Sequence of chain 1.B:
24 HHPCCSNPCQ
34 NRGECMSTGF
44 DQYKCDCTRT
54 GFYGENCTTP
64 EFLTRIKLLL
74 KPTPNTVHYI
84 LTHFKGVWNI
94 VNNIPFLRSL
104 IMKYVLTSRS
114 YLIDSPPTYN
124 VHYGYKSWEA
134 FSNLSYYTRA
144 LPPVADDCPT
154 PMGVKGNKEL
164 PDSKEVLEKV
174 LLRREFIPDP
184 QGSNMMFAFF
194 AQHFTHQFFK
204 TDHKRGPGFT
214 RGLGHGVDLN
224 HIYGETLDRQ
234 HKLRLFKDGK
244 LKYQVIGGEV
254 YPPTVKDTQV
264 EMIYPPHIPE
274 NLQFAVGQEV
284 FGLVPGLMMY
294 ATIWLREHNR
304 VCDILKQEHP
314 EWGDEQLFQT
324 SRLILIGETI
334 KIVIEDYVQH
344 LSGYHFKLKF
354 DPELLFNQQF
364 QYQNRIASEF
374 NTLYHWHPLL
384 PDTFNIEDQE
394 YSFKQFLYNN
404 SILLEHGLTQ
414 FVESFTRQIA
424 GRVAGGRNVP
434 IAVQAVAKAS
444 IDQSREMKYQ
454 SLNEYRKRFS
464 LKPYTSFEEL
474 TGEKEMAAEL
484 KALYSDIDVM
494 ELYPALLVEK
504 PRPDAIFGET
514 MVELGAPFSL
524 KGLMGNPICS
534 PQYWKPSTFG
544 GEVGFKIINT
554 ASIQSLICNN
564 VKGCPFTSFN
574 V

Binding-site contacts:
Ligand atom O5 contacts residue PHE212 of chain 1.B at 4.4 Å.
Ligand atom C8 contacts residue ARG208 of chain 1.B at 2.6 Å.
Ligand atom N2 contacts residue ARG208 of chain 1.B at 4.3 Å.
Ligand atom O6 contacts residue ASP231 of chain 1.A at 2.8 Å (salt-bridge).
Ligand atom C1 contacts residue ARG208 of chain 1.B at 4.0 Å.
Ligand atom C5 contacts residue LEU230 of chain 1.A at 4.3 Å (hydrophobic).
Ligand atom C5 contacts residue PHE212 of chain 1.B at 4.1 Å (hydrophobic).
Ligand atom C1 contacts residue GLU132 of chain 1.B at 3.6 Å.
Ligand atom O5 contacts residue TYR139 of chain 1.B at 3.6 Å.
Ligand atom C7 contacts residue ASN136 of chain 1.B at 3.7 Å.
Ligand atom C4 contacts residue LEU230 of chain 1.A at 4.0 Å (hydrophobic).
Ligand atom C1 contacts residue LEU230 of chain 1.A at 4.4 Å (hydrophobic).
Ligand atom C5 contacts residue ARG208 of chain 1.B at 4.1 Å.
Ligand atom O5 contacts residue GLU132 of chain 1.B at 3.5 Å (salt-bridge).
Ligand atom C2 contacts residue ASN136 of chain 1.B at 2.5 Å.
Ligand atom O3 contacts residue LEU230 of chain 1.A at 4.3 Å.
Ligand atom O7 contacts residue LEU230 of chain 1.A at 3.8 Å.
Ligand atom C1 contacts residue ASN136 of chain 1.B at 1.4 Å.
Ligand atom C5 contacts residue ASN136 of chain 1.B at 3.6 Å.
Ligand atom O6 contacts residue TYR139 of chain 1.B at 3.7 Å.
Ligand atom C6 contacts residue ASP231 of chain 1.A at 3.2 Å.
Ligand atom O4 contacts residue ARG208 of chain 1.B at 3.0 Å (salt-bridge).
Ligand atom O7 contacts residue ASN136 of chain 1.B at 3.9 Å.
Ligand atom C6 contacts residue LEU230 of chain 1.A at 4.4 Å (hydrophobic).
Ligand atom N2 contacts residue ASN136 of chain 1.B at 3.0 Å (h-bond).
Ligand atom C4 contacts residue ASN136 of chain 1.B at 4.2 Å.
Ligand atom C6 contacts residue TYR139 of chain 1.B at 3.8 Å (hydrophobic).
Ligand atom C1 contacts residue TYR139 of chain 1.B at 4.2 Å (hydrophobic).
Ligand atom C6 contacts residue PHE212 of chain 1.B at 3.8 Å (hydrophobic).
Ligand atom O6 contacts residue LEU230 of chain 1.A at 3.9 Å.
Ligand atom C2 contacts residue GLU132 of chain 1.B at 4.2 Å.
Ligand atom O7 contacts residue ARG208 of chain 1.B at 4.2 Å.
Ligand atom C3 contacts residue ASN136 of chain 1.B at 3.8 Å.
Ligand atom O5 contacts residue LEU230 of chain 1.A at 4.2 Å.
Ligand atom C3 contacts residue ARG208 of chain 1.B at 3.9 Å.
Ligand atom C2 contacts residue ARG208 of chain 1.B at 4.0 Å.
Ligand atom O5 contacts residue ASN136 of chain 1.B at 2.3 Å (h-bond).
Ligand atom C2 contacts residue LEU230 of chain 1.A at 4.4 Å (hydrophobic).
Ligand atom C4 contacts residue ARG208 of chain 1.B at 3.8 Å.
Ligand atom C7 contacts residue ARG208 of chain 1.B at 3.7 Å.

Sequence of chain 1.A:
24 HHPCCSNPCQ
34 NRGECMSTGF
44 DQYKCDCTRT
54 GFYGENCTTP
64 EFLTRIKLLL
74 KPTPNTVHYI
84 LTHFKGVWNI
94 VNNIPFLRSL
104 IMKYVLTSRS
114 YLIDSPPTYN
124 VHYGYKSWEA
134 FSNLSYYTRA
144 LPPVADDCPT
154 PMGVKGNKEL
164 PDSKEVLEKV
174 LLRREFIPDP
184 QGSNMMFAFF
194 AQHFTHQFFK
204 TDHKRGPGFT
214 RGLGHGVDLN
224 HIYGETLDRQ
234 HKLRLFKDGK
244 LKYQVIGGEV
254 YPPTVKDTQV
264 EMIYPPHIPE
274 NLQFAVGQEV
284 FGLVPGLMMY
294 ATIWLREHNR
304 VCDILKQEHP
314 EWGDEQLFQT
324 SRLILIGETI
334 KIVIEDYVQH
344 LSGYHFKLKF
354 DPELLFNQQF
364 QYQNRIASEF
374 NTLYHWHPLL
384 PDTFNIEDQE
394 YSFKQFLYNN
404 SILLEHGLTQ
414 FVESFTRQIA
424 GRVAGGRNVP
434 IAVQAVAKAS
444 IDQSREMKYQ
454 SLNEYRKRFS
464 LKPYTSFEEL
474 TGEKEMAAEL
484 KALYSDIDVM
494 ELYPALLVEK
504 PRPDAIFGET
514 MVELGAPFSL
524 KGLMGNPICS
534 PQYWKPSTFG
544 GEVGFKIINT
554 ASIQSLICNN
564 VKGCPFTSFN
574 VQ

This small molecule binds to this protein.
Small molecule (SMILES): CC(=O)N[C@H]1[C@H](O[C@H]2[C@H](O)[C@@H](NC(C)=O)CO[C@@H]2CO)O[C@H](CO)[C@@H](O)[C@@H]1O